Sequence of chain 1.D:
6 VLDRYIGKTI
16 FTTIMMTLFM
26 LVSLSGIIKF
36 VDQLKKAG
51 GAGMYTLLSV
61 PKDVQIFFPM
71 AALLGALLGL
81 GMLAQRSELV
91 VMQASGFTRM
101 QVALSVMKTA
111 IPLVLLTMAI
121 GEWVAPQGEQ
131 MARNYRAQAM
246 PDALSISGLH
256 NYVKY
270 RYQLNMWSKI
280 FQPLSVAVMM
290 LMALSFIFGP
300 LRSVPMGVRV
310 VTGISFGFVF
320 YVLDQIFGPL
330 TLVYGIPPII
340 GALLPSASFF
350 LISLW

The protein below binds the small molecule below.
Small molecule (SMILES): Nc1ncnc2c1ncn2[C@@H]1O[C@H](CO[P](=O)(O)O[P](=O)(O)O[V](=O)(O)(O)O)[C@@H](O)[C@H]1O

Sequence of chain 1.A:
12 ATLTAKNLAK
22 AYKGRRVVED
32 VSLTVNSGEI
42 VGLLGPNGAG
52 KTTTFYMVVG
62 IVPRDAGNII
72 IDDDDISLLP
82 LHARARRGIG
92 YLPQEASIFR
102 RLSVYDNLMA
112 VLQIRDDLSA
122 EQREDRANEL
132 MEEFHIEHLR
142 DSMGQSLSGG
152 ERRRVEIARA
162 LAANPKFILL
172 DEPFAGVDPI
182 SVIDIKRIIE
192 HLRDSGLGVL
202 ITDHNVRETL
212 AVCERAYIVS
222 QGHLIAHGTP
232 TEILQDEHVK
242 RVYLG

Binding-site contacts:
Ligand atom PB contacts residue SER149 of chain 1.B at 3.3 Å.
Ligand atom C8 contacts residue SER147 of chain 1.B at 3.6 Å.
Ligand atom O3G contacts residue GLU152 of chain 1.B at 3.6 Å.
Ligand atom O3A contacts residue THR53 of chain 1.A at 3.6 Å (h-bond).
Ligand atom O3G contacts residue ASN48 of chain 1.A at 3.1 Å (h-bond).
Ligand atom O1B contacts residue THR53 of chain 1.A at 3.2 Å (h-bond).
Ligand atom O2G contacts residue GLU173 of chain 1.A at 3.6 Å.
Ligand atom O3B contacts residue GLY49 of chain 1.A at 3.4 Å (h-bond).
Ligand atom O4G contacts residue HIS205 of chain 1.A at 2.9 Å (h-bond).
Ligand atom VG contacts residue SER149 of chain 1.B at 3.2 Å.
Ligand atom O2G contacts residue GLY150 of chain 1.B at 3.6 Å.
Ligand atom O2G contacts residue GLN95 of chain 1.A at 3.8 Å.
Ligand atom O2A contacts residue THR54 of chain 1.A at 3.3 Å.
Ligand atom O4G contacts residue PRO47 of chain 1.A at 3.5 Å (h-bond).
Ligand atom O2B contacts residue SER149 of chain 1.B at 3.0 Å (h-bond).
Ligand atom O3G contacts residue SER149 of chain 1.B at 3.0 Å (h-bond).
Ligand atom N6 contacts residue SER302 of chain 1.D at 3.0 Å (h-bond).
Ligand atom O5' contacts residue SER149 of chain 1.B at 3.2 Å.
Ligand atom O2B contacts residue THR53 of chain 1.A at 2.6 Å (h-bond).
Ligand atom O3A contacts residue GLY51 of chain 1.A at 3.5 Å (h-bond).
Ligand atom O1A contacts residue THR54 of chain 1.A at 3.2 Å.
Ligand atom O3G contacts residue GLY151 of chain 1.B at 3.4 Å (h-bond).
Ligand atom O2' contacts residue LEU140 of chain 1.B at 3.4 Å.
Ligand atom O1G contacts residue GLN95 of chain 1.A at 2.4 Å (h-bond).
Ligand atom O1A contacts residue GLY51 of chain 1.A at 3.2 Å.
Ligand atom C5' contacts residue SER149 of chain 1.B at 3.7 Å.
Ligand atom O3' contacts residue LEU140 of chain 1.B at 3.7 Å.
Ligand atom O1G contacts residue SER149 of chain 1.B at 3.3 Å (h-bond).
Ligand atom O4G contacts residue LYS52 of chain 1.A at 2.8 Å (salt-bridge).
Ligand atom O3G contacts residue GLY49 of chain 1.A at 3.2 Å (h-bond).
Ligand atom O2G contacts residue SER149 of chain 1.B at 3.7 Å.
Ligand atom O1B contacts residue LYS52 of chain 1.A at 3.3 Å.
Ligand atom N7 contacts residue SER147 of chain 1.B at 3.7 Å.
Ligand atom O3B contacts residue SER149 of chain 1.B at 2.5 Å (h-bond).
Ligand atom O2G contacts residue GLY151 of chain 1.B at 2.8 Å (h-bond).
Ligand atom O2A contacts residue THR53 of chain 1.A at 3.2 Å.
Ligand atom O2G contacts residue GLY177 of chain 1.B at 2.9 Å (h-bond).
Ligand atom PB contacts residue THR53 of chain 1.A at 3.4 Å.
Ligand atom O3A contacts residue LYS52 of chain 1.A at 3.3 Å (salt-bridge).
Ligand atom O2B contacts residue GLN95 of chain 1.A at 3.2 Å (h-bond).

Sequence of chain 1.B:
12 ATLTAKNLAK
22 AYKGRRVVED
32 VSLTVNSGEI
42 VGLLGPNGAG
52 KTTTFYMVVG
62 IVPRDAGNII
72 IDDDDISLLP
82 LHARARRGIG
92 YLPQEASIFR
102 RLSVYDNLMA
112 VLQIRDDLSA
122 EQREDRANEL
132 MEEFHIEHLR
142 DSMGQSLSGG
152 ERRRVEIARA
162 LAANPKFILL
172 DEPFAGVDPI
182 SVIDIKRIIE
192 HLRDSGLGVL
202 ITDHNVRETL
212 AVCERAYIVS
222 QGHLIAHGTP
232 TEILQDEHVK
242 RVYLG